This small molecule binds to this protein.
Small molecule (SMILES): CC(=O)N[C@H]1[C@H](O[C@H]2[C@H](O)[C@@H](NC(C)=O)CO[C@@H]2CO[C@@H]2O[C@@H](C)[C@@H](O)[C@@H](O)[C@@H]2O)O[C@H](CO)[C@@H](O)[C@@H]1O

Sequence of chain 25.E:
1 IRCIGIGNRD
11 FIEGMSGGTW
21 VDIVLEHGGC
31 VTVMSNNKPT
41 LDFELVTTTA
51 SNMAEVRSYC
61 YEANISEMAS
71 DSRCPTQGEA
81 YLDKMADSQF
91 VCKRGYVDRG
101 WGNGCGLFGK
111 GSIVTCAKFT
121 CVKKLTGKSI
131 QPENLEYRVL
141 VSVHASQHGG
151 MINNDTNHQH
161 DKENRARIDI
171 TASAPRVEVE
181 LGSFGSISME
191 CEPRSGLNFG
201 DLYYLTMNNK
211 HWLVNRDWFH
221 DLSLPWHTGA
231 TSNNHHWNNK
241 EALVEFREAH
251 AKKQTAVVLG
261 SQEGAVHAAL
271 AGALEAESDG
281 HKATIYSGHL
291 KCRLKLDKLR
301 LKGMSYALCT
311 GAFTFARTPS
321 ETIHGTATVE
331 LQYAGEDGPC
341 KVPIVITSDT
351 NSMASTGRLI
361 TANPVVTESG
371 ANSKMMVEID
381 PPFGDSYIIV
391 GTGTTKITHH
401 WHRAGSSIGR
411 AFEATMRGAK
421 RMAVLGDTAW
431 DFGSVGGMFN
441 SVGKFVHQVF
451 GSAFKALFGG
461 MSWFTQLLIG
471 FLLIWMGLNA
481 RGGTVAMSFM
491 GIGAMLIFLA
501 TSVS

Binding-site contacts:
Ligand atom C1 contacts residue ASN154 of chain 25.E at 1.4 Å.
Ligand atom C2 contacts residue MET151 of chain 25.E at 4.2 Å (hydrophobic).
Ligand atom C6 contacts residue THR156 of chain 25.E at 3.6 Å.
Ligand atom C2 contacts residue ASN154 of chain 25.E at 2.4 Å.
Ligand atom O6 contacts residue THR156 of chain 25.E at 4.4 Å.
Ligand atom C4 contacts residue ASP161 of chain 25.E at 4.0 Å.
Ligand atom C4 contacts residue ASN154 of chain 25.E at 4.2 Å.
Ligand atom C7 contacts residue GLY150 of chain 25.E at 3.0 Å.
Ligand atom C2 contacts residue GLY150 of chain 25.E at 3.7 Å.
Ligand atom C5 contacts residue THR156 of chain 25.E at 3.9 Å.
Ligand atom C6 contacts residue THR156 of chain 25.E at 3.9 Å.
Ligand atom C8 contacts residue ASN157 of chain 25.E at 3.6 Å.
Ligand atom O5 contacts residue THR156 of chain 25.E at 3.8 Å.
Ligand atom C3 contacts residue MET151 of chain 25.E at 4.0 Å (hydrophobic).
Ligand atom O5 contacts residue ASN157 of chain 25.E at 4.0 Å.
Ligand atom C5 contacts residue ASP161 of chain 25.E at 4.5 Å.
Ligand atom N2 contacts residue GLY150 of chain 25.E at 3.4 Å (h-bond).
Ligand atom O6 contacts residue HIS148 of chain 25.E at 3.8 Å.
Ligand atom C1 contacts residue GLY150 of chain 25.E at 4.0 Å.
Ligand atom N2 contacts residue ASN154 of chain 25.E at 2.9 Å (h-bond).
Ligand atom C5 contacts residue ASN154 of chain 25.E at 3.6 Å.
Ligand atom C6 contacts residue ASP161 of chain 25.E at 3.6 Å.
Ligand atom C3 contacts residue ASN154 of chain 25.E at 3.8 Å.
Ligand atom C4 contacts residue MET151 of chain 25.E at 3.9 Å (hydrophobic).
Ligand atom O7 contacts residue HIS148 of chain 25.E at 3.6 Å (h-bond).
Ligand atom O5 contacts residue ASN154 of chain 25.E at 2.3 Å (h-bond).
Ligand atom C5 contacts residue MET151 of chain 25.E at 3.9 Å (hydrophobic).
Ligand atom C7 contacts residue ASN154 of chain 25.E at 3.7 Å.
Ligand atom C6 contacts residue ASN157 of chain 25.E at 3.3 Å.
Ligand atom C1 contacts residue MET151 of chain 25.E at 4.2 Å (hydrophobic).
Ligand atom O6 contacts residue MET151 of chain 25.E at 4.3 Å.
Ligand atom C5 contacts residue THR156 of chain 25.E at 3.8 Å.
Ligand atom O7 contacts residue GLY150 of chain 25.E at 2.9 Å (h-bond).
Ligand atom O5 contacts residue MET151 of chain 25.E at 3.9 Å.
Ligand atom O7 contacts residue ASN154 of chain 25.E at 4.2 Å.
Ligand atom C1 contacts residue THR156 of chain 25.E at 4.0 Å.
Ligand atom O5 contacts residue THR156 of chain 25.E at 3.8 Å.
Ligand atom C8 contacts residue GLY150 of chain 25.E at 3.7 Å.
Ligand atom O4 contacts residue ASP161 of chain 25.E at 4.0 Å.